Binding-site contacts:
Ligand atom O04 contacts residue GLY102 of chain 2.C at 4.0 Å.
Ligand atom C12 contacts residue THR252 of chain 2.C at 3.8 Å.
Ligand atom O05 contacts residue HIS67 of chain 2.C at 3.1 Å (h-bond).
Ligand atom N07 contacts residue ZN1 of chain 2.X at 2.9 Å.
Ligand atom O02 contacts residue ZN1 of chain 2.Y at 3.8 Å.
Ligand atom C17 contacts residue HIS67 of chain 2.C at 3.8 Å.
Ligand atom C13 contacts residue SER293 of chain 2.C at 2.8 Å.
Ligand atom C12 contacts residue HIS228 of chain 2.C at 3.7 Å.
Ligand atom N07 contacts residue ZN1 of chain 2.Y at 3.0 Å.
Ligand atom O02 contacts residue TYR134 of chain 2.C at 2.8 Å (h-bond).
Ligand atom C14 contacts residue ZN1 of chain 2.Y at 4.0 Å.
Ligand atom O05 contacts residue SER293 of chain 2.C at 3.2 Å (h-bond).
Ligand atom O02 contacts residue HIS199 of chain 2.C at 3.4 Å.
Ligand atom C08 contacts residue HIS228 of chain 2.C at 3.6 Å.
Ligand atom N07 contacts residue TYR134 of chain 2.C at 3.0 Å (h-bond).
Ligand atom C12 contacts residue ARG231 of chain 2.C at 4.0 Å.
Ligand atom C15 contacts residue ARG167 of chain 2.C at 3.7 Å.
Ligand atom O04 contacts residue THR103 of chain 2.C at 3.9 Å.
Ligand atom O04 contacts residue GLU74 of chain 2.C at 3.5 Å (salt-bridge).
Ligand atom O03 contacts residue ARG167 of chain 2.C at 3.0 Å (salt-bridge).
Ligand atom C14 contacts residue SER293 of chain 2.C at 3.6 Å.
Ligand atom C11 contacts residue LEU294 of chain 2.C at 3.4 Å (hydrophobic).
Ligand atom N07 contacts residue GLU160 of chain 2.C at 3.3 Å (salt-bridge).
Ligand atom O02 contacts residue ARG167 of chain 2.C at 3.0 Å (salt-bridge).
Ligand atom C16 contacts residue TYR134 of chain 2.C at 3.4 Å (hydrophobic).
Ligand atom C16 contacts residue GLU74 of chain 2.C at 3.9 Å.
Ligand atom C10 contacts residue HIS199 of chain 2.C at 4.0 Å.
Ligand atom C08 contacts residue ARG231 of chain 2.C at 3.8 Å.
Ligand atom O01 contacts residue PRO295 of chain 2.C at 3.5 Å.
Ligand atom N06 contacts residue SER293 of chain 2.C at 3.7 Å.
Ligand atom C16 contacts residue ZN1 of chain 2.X at 4.0 Å.
Ligand atom O05 contacts residue GLY292 of chain 2.C at 3.2 Å.
Ligand atom C17 contacts residue GLU74 of chain 2.C at 3.9 Å.
Ligand atom C09 contacts residue ARG231 of chain 2.C at 3.9 Å.
Ligand atom O03 contacts residue ARG231 of chain 2.C at 4.0 Å.
Ligand atom N07 contacts residue HIS67 of chain 2.C at 4.0 Å.
Ligand atom C14 contacts residue TYR134 of chain 2.C at 3.7 Å (hydrophobic).
Ligand atom C14 contacts residue ARG167 of chain 2.C at 3.8 Å.
Ligand atom O04 contacts residue GLY72 of chain 2.C at 3.4 Å (h-bond).
Ligand atom C17 contacts residue SER293 of chain 2.C at 3.9 Å.

This small molecule binds to this protein.
Small molecule (SMILES): CC(C)C[C@H](NC(=O)C[C@H](N)C(=O)O)C(=O)O

Sequence of chain 2.C:
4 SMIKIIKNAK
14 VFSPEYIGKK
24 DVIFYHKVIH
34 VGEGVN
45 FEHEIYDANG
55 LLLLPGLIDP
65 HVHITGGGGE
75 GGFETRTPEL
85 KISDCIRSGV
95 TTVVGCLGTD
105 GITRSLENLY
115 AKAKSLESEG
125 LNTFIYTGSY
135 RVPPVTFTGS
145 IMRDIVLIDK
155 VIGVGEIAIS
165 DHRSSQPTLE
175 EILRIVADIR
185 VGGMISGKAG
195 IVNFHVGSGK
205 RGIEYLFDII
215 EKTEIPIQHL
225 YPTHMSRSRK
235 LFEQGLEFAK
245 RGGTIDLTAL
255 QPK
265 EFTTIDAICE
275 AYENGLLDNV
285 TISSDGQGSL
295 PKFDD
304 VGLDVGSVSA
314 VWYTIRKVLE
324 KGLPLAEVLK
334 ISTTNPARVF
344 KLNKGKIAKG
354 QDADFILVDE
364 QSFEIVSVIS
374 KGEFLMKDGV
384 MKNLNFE